Binding-site contacts:
Ligand atom C2 contacts residue ARG14 of chain 7.A at 4.4 Å.
Ligand atom O7 contacts residue ASN57 of chain 7.A at 4.5 Å.
Ligand atom C4 contacts residue ASN57 of chain 7.A at 4.4 Å.
Ligand atom C3 contacts residue ASN57 of chain 7.A at 3.9 Å.
Ligand atom O5 contacts residue ARG14 of chain 7.A at 3.7 Å.
Ligand atom C8 contacts residue ASN57 of chain 7.A at 4.1 Å.
Ligand atom C5 contacts residue ARG14 of chain 7.A at 4.0 Å.
Ligand atom C2 contacts residue ASN57 of chain 7.A at 2.7 Å.
Ligand atom O5 contacts residue ASN57 of chain 7.A at 2.4 Å (h-bond).
Ligand atom C1 contacts residue ARG14 of chain 7.A at 3.7 Å.
Ligand atom C3 contacts residue ARG14 of chain 7.A at 4.2 Å.
Ligand atom C1 contacts residue ASN57 of chain 7.A at 1.5 Å.
Ligand atom C5 contacts residue ASN57 of chain 7.A at 3.8 Å.
Ligand atom C7 contacts residue ASN57 of chain 7.A at 3.7 Å.
Ligand atom N2 contacts residue ASN57 of chain 7.A at 3.1 Å (h-bond).

Sequence of chain 7.A:
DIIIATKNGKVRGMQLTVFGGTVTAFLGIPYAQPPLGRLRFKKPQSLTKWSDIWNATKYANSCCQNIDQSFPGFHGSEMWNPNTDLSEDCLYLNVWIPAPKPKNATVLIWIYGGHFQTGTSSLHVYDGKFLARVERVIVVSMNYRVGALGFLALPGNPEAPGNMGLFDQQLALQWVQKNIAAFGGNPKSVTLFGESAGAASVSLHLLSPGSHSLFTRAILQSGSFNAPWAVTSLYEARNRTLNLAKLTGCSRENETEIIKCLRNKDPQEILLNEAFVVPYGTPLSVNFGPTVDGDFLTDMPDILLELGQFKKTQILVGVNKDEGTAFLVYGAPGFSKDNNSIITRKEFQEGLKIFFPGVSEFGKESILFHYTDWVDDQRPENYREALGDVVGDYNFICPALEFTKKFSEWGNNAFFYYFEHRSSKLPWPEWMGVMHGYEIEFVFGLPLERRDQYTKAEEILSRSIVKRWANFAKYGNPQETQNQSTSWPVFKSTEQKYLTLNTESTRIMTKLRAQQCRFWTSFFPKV

This protein binds this small molecule.
Small molecule (SMILES): CC(=O)N[C@@H]1[C@@H](O)[C@H](O)[C@@H](CO)O[C@H]1O